Sequence of chain 13.P:
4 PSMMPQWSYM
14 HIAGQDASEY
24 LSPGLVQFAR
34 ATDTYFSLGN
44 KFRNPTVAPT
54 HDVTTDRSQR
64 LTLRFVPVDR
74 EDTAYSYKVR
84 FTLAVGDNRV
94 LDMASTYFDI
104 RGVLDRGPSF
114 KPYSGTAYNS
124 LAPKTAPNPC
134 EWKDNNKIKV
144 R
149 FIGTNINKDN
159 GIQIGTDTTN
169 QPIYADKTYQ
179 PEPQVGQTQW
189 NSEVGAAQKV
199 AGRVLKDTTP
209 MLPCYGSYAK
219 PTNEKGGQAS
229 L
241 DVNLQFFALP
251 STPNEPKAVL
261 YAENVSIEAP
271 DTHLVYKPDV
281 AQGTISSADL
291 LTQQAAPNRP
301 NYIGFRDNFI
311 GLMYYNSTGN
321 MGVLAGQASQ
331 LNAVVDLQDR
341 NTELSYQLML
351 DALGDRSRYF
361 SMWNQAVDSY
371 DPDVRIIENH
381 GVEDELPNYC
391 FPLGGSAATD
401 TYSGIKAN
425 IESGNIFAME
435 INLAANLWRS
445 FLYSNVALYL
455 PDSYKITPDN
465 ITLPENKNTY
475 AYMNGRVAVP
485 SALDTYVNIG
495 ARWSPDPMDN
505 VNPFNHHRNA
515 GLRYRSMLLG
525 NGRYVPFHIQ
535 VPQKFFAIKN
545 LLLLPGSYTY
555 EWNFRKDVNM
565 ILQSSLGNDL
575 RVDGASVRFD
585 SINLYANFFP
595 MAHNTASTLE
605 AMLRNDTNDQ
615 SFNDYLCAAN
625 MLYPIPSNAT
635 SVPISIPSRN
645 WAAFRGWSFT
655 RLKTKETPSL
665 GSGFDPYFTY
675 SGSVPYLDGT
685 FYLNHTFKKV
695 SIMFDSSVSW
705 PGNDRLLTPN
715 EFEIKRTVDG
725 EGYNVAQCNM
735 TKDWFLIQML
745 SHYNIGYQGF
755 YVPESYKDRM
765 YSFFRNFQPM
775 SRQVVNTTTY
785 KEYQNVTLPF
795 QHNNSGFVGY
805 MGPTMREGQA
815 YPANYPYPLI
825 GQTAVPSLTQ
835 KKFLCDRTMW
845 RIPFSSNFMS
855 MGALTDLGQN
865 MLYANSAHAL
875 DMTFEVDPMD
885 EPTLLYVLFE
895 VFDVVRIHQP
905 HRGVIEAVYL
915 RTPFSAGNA

Sequence of chain 13.N:
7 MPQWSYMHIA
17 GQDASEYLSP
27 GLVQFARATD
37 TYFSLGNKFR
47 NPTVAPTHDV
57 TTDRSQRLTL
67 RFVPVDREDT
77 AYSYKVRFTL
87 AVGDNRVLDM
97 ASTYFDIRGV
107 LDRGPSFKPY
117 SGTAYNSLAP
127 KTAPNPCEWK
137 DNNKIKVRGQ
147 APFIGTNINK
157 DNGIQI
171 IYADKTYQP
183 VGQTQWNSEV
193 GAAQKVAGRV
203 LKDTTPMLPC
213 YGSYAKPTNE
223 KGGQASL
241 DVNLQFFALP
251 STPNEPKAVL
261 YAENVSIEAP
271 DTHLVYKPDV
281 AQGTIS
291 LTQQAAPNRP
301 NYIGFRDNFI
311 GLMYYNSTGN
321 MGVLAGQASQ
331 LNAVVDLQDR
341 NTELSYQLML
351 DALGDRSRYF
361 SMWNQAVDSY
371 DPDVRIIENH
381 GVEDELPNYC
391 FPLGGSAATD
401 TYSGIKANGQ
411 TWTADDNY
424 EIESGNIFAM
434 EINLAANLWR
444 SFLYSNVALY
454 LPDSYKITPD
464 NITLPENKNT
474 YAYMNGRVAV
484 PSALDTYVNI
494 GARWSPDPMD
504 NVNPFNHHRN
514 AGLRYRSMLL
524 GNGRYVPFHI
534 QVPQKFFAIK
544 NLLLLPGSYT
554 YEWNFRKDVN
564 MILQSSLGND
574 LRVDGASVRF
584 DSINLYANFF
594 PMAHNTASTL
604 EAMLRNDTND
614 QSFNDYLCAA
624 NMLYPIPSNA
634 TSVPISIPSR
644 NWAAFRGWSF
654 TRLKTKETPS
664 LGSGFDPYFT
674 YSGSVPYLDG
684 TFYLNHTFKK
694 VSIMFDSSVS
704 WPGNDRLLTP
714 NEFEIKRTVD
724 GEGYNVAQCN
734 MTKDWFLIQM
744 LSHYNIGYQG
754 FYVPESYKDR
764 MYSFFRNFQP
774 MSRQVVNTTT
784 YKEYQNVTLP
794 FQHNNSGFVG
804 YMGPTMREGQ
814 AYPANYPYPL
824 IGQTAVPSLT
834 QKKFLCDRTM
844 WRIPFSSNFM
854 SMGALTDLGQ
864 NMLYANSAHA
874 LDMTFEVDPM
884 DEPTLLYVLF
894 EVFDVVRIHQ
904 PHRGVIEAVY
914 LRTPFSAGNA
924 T

A small-molecule ligand and the protein it binds are described below.
Small molecule (SMILES): CSCC[C@H](NC(=O)[C@H](Cc1ccccc1)NC(=O)[C@H]1CCCN1C(=O)[C@@H](N)CCCN=C(N)N)C(=O)NCC(=O)N[C@@H](C=O)[C@@H](C)O

Binding-site contacts:
Ligand atom C contacts residue PRO52 of chain 13.O at 4.2 Å (hydrophobic).
Ligand atom O contacts residue PRO52 of chain 13.O at 4.0 Å.
Ligand atom CB contacts residue TYR38 of chain 13.N at 3.6 Å (hydrophobic).
Ligand atom CA contacts residue PRO52 of chain 13.O at 4.1 Å (hydrophobic).
Ligand atom O contacts residue PRO48 of chain 13.O at 3.4 Å.
Ligand atom C contacts residue PRO48 of chain 13.O at 3.9 Å (hydrophobic).
Ligand atom CG contacts residue TYR38 of chain 13.N at 3.7 Å (hydrophobic).
Ligand atom CB contacts residue PRO52 of chain 13.O at 3.8 Å (hydrophobic).
Ligand atom O contacts residue GLY17 of chain 13.O at 4.0 Å.
Ligand atom CA contacts residue VAL50 of chain 13.O at 3.0 Å (hydrophobic).
Ligand atom N contacts residue PRO52 of chain 13.O at 4.0 Å.
Ligand atom CE2 contacts residue ASP55 of chain 13.O at 3.6 Å.
Ligand atom NH1 contacts residue PHE31 of chain 13.N at 3.0 Å.
Ligand atom CB contacts residue THR49 of chain 13.O at 4.0 Å.
Ligand atom CZ contacts residue PHE31 of chain 13.N at 4.2 Å (hydrophobic).
Ligand atom OG1 contacts residue THR49 of chain 13.O at 4.2 Å.
Ligand atom C contacts residue VAL50 of chain 13.O at 3.6 Å (hydrophobic).
Ligand atom CD1 contacts residue TYR38 of chain 13.N at 4.4 Å (hydrophobic).
Ligand atom NH1 contacts residue MET606 of chain 13.O at 4.0 Å.
Ligand atom CD2 contacts residue ASP55 of chain 13.O at 3.8 Å.
Ligand atom NH1 contacts residue GLY27 of chain 13.N at 4.4 Å.
Ligand atom CD2 contacts residue HIS54 of chain 13.O at 4.4 Å.
Ligand atom CB contacts residue ALA34 of chain 13.N at 4.3 Å (hydrophobic).
Ligand atom NH2 contacts residue MET606 of chain 13.O at 4.2 Å.
Ligand atom CA contacts residue PRO48 of chain 13.O at 4.2 Å (hydrophobic).
Ligand atom O contacts residue THR49 of chain 13.O at 4.2 Å.
Ligand atom CA contacts residue ALA51 of chain 13.O at 4.4 Å (hydrophobic).
Ligand atom O contacts residue ALA34 of chain 13.N at 4.1 Å.
Ligand atom CD1 contacts residue ALA34 of chain 13.N at 4.3 Å (hydrophobic).
Ligand atom CB contacts residue VAL56 of chain 13.O at 4.2 Å (hydrophobic).
Ligand atom CD2 contacts residue VAL56 of chain 13.O at 3.8 Å (hydrophobic).
Ligand atom CE2 contacts residue THR599 of chain 13.O at 4.2 Å.
Ligand atom N contacts residue VAL50 of chain 13.O at 3.6 Å (h-bond).
Ligand atom O contacts residue VAL50 of chain 13.O at 3.7 Å.
Ligand atom CZ contacts residue PHE31 of chain 13.N at 4.3 Å (hydrophobic).
Ligand atom CD2 contacts residue TYR38 of chain 13.N at 3.8 Å (hydrophobic).
Ligand atom NH2 contacts residue THR602 of chain 13.O at 4.4 Å.
Ligand atom OG1 contacts residue PRO48 of chain 13.O at 3.1 Å.
Ligand atom N contacts residue VAL50 of chain 13.O at 4.2 Å.
Ligand atom CB contacts residue PRO48 of chain 13.O at 3.9 Å (hydrophobic).

Sequence of chain 13.O:
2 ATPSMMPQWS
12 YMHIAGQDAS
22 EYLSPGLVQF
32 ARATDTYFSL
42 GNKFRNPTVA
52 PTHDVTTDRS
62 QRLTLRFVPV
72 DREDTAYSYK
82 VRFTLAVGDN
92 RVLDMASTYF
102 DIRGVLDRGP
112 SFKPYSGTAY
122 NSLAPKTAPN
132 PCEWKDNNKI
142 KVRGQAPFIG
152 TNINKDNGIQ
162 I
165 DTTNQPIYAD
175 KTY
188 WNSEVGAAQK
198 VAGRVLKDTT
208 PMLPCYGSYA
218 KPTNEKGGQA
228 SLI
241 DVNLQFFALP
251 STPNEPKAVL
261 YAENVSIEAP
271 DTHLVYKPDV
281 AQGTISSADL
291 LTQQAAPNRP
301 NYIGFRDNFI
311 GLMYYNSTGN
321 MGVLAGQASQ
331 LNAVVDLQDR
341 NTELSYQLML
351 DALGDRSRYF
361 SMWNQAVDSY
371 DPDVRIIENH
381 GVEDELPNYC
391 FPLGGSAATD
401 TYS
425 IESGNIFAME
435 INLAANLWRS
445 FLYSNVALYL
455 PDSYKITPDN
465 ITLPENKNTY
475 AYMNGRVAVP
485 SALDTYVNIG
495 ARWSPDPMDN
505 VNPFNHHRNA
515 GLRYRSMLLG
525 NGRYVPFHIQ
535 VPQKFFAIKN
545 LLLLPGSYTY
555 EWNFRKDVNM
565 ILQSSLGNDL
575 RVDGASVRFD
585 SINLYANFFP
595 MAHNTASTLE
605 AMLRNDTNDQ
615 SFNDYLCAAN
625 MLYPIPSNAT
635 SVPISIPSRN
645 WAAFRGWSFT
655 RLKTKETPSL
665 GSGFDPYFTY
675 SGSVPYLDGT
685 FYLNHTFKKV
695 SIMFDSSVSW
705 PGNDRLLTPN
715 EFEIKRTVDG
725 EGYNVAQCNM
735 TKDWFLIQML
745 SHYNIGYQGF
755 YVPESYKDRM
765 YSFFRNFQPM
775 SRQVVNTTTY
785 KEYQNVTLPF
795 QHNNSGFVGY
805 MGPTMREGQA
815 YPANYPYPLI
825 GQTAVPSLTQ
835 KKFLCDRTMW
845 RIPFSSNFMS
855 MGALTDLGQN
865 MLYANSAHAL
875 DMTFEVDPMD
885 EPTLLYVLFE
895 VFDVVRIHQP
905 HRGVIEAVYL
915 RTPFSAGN